A protein and the small-molecule ligand that binds it are described below.
Small molecule (SMILES): CC(=O)N[C@@H]1[C@@H](O)[C@H](O)[C@@H](CO)O[C@H]1O

Binding-site contacts:
Ligand atom C7 contacts residue ALA239 of chain 1.C at 4.3 Å (hydrophobic).
Ligand atom C3 contacts residue ASN237 of chain 1.C at 3.9 Å.
Ligand atom C4 contacts residue ASN166 of chain 1.C at 4.2 Å.
Ligand atom C1 contacts residue ASN237 of chain 1.C at 3.7 Å.
Ligand atom C2 contacts residue ASN237 of chain 1.C at 3.6 Å.
Ligand atom O7 contacts residue ALA239 of chain 1.C at 4.3 Å.
Ligand atom C8 contacts residue ASN237 of chain 1.C at 3.8 Å.
Ligand atom C3 contacts residue ASN166 of chain 1.C at 3.8 Å.
Ligand atom O4 contacts residue ASN237 of chain 1.C at 4.4 Å.
Ligand atom C7 contacts residue ASN237 of chain 1.C at 3.7 Å.
Ligand atom C1 contacts residue ASN166 of chain 1.C at 1.4 Å.
Ligand atom C2 contacts residue ASN166 of chain 1.C at 2.4 Å.
Ligand atom N2 contacts residue ASN237 of chain 1.C at 2.7 Å (h-bond).
Ligand atom C8 contacts residue ASP238 of chain 1.C at 4.0 Å.
Ligand atom O7 contacts residue ASN166 of chain 1.C at 3.7 Å.
Ligand atom C4 contacts residue ASN237 of chain 1.C at 4.3 Å.
Ligand atom C5 contacts residue ASN166 of chain 1.C at 3.6 Å.
Ligand atom N2 contacts residue ASP238 of chain 1.C at 4.5 Å.
Ligand atom N2 contacts residue ASN166 of chain 1.C at 2.9 Å (h-bond).
Ligand atom O5 contacts residue ASN166 of chain 1.C at 2.4 Å (h-bond).
Ligand atom O5 contacts residue ASN237 of chain 1.C at 4.4 Å.
Ligand atom C7 contacts residue ASN166 of chain 1.C at 3.6 Å.
Ligand atom C8 contacts residue SER218 of chain 1.A at 3.7 Å.
Ligand atom C8 contacts residue ALA239 of chain 1.C at 4.0 Å (hydrophobic).
Ligand atom C5 contacts residue ASN237 of chain 1.C at 3.7 Å.

Sequence of chain 1.A:
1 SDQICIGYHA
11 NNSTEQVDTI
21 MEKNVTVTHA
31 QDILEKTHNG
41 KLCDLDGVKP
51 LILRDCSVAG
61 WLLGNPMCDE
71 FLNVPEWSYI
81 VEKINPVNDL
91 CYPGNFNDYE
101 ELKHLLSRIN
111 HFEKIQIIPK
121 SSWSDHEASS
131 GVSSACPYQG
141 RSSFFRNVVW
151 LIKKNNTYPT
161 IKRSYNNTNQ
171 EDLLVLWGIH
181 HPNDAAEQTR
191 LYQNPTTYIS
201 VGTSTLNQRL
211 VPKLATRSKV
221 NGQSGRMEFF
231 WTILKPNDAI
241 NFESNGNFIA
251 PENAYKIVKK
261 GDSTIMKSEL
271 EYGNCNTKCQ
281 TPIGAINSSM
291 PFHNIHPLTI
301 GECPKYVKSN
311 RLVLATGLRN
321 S

Sequence of chain 1.C:
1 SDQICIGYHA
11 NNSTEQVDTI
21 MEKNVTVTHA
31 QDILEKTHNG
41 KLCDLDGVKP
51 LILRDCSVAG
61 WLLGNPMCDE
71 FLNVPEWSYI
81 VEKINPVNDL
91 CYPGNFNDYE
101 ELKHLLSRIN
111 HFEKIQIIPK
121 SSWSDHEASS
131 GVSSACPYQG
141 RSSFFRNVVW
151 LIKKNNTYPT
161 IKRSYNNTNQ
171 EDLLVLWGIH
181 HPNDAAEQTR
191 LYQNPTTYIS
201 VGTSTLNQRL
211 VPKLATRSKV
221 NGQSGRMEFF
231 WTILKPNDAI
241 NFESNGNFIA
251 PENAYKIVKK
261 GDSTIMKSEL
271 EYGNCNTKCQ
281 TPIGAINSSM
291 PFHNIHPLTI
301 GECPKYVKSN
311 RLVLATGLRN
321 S